Sequence of chain 1.A:
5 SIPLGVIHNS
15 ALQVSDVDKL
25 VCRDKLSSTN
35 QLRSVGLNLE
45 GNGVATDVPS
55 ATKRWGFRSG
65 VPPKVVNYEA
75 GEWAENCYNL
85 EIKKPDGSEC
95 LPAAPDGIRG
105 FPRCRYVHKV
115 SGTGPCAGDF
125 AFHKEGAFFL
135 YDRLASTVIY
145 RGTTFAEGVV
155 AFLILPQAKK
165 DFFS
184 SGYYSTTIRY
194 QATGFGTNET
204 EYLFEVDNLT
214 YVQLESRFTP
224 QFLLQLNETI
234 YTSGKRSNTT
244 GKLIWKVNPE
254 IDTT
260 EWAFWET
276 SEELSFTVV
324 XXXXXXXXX

Binding-site contacts:
Ligand atom C3 contacts residue ASN241 of chain 1.A at 3.8 Å.
Ligand atom C7 contacts residue ASN241 of chain 1.A at 4.1 Å.
Ligand atom C2 contacts residue ASN241 of chain 1.A at 2.5 Å.
Ligand atom C4 contacts residue GLY237 of chain 1.A at 4.2 Å.
Ligand atom C1 contacts residue ARG239 of chain 1.A at 4.5 Å.
Ligand atom O5 contacts residue ASN241 of chain 1.A at 2.4 Å (h-bond).
Ligand atom O7 contacts residue GLY237 of chain 1.A at 3.2 Å (h-bond).
Ligand atom O3 contacts residue GLY237 of chain 1.A at 3.1 Å (h-bond).
Ligand atom O5 contacts residue ARG239 of chain 1.A at 3.9 Å.
Ligand atom C2 contacts residue GLY237 of chain 1.A at 3.6 Å.
Ligand atom N2 contacts residue GLY237 of chain 1.A at 4.3 Å.
Ligand atom C1 contacts residue ASN241 of chain 1.A at 1.4 Å.
Ligand atom O6 contacts residue VAL283 of chain 1.A at 4.3 Å.
Ligand atom O6 contacts residue ASN241 of chain 1.A at 3.9 Å.
Ligand atom C7 contacts residue GLY237 of chain 1.A at 4.1 Å.
Ligand atom N2 contacts residue ASN241 of chain 1.A at 3.0 Å (h-bond).
Ligand atom C6 contacts residue VAL283 of chain 1.A at 3.9 Å (hydrophobic).
Ligand atom C4 contacts residue LYS238 of chain 1.A at 4.4 Å.
Ligand atom C5 contacts residue ASN241 of chain 1.A at 3.6 Å.
Ligand atom C3 contacts residue GLY237 of chain 1.A at 3.8 Å.
Ligand atom O3 contacts residue LYS238 of chain 1.A at 3.4 Å (salt-bridge).
Ligand atom C4 contacts residue ASN241 of chain 1.A at 4.2 Å.
Ligand atom O4 contacts residue LYS238 of chain 1.A at 4.0 Å.

This small molecule binds to this protein.
Small molecule (SMILES): CC(=O)N[C@@H]1[C@@H](O)[C@H](O)[C@@H](CO)O[C@H]1O